A protein and the small-molecule ligand that binds it are described below.
Small molecule (SMILES): CC(=O)N[C@@H]1[C@@H](O)[C@H](O)[C@@H](CO)O[C@H]1O

Binding-site contacts:
Ligand atom C6 contacts residue VAL111 of chain 1.D at 4.3 Å (hydrophobic).
Ligand atom O7 contacts residue PHE139 of chain 1.D at 3.5 Å.
Ligand atom O5 contacts residue THR109 of chain 1.D at 3.6 Å (h-bond).
Ligand atom N2 contacts residue ASN107 of chain 1.D at 2.9 Å (h-bond).
Ligand atom C5 contacts residue THR109 of chain 1.D at 3.8 Å.
Ligand atom C1 contacts residue ASN107 of chain 1.D at 1.4 Å.
Ligand atom O5 contacts residue ASN110 of chain 1.D at 4.2 Å.
Ligand atom O6 contacts residue VAL112 of chain 1.D at 3.2 Å (h-bond).
Ligand atom C4 contacts residue ASN107 of chain 1.D at 4.2 Å.
Ligand atom C7 contacts residue ASN107 of chain 1.D at 3.5 Å.
Ligand atom C5 contacts residue ASN107 of chain 1.D at 3.7 Å.
Ligand atom C6 contacts residue ASN110 of chain 1.D at 3.8 Å.
Ligand atom O7 contacts residue ASN107 of chain 1.D at 3.8 Å.
Ligand atom C3 contacts residue ASN107 of chain 1.D at 3.8 Å.
Ligand atom O6 contacts residue VAL111 of chain 1.D at 3.2 Å (h-bond).
Ligand atom C2 contacts residue THR109 of chain 1.D at 4.4 Å.
Ligand atom O6 contacts residue ASN107 of chain 1.D at 3.9 Å.
Ligand atom C7 contacts residue PHE139 of chain 1.D at 3.9 Å (hydrophobic).
Ligand atom C5 contacts residue ASN110 of chain 1.D at 4.3 Å.
Ligand atom C1 contacts residue THR109 of chain 1.D at 3.3 Å.
Ligand atom C8 contacts residue PHE139 of chain 1.D at 3.8 Å (hydrophobic).
Ligand atom C2 contacts residue ASN107 of chain 1.D at 2.5 Å.
Ligand atom O6 contacts residue ASN110 of chain 1.D at 3.2 Å.
Ligand atom C6 contacts residue VAL112 of chain 1.D at 3.7 Å (hydrophobic).
Ligand atom O5 contacts residue ASN107 of chain 1.D at 2.4 Å (h-bond).

Sequence of chain 1.D:
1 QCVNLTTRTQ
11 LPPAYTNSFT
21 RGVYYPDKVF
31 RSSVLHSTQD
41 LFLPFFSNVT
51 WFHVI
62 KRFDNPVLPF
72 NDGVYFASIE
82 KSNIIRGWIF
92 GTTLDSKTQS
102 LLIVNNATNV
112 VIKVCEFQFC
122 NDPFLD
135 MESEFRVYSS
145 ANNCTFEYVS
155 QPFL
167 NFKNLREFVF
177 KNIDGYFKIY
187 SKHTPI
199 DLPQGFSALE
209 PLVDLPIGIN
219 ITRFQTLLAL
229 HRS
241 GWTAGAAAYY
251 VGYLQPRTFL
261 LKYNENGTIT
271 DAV